Sequence of chain 1.B:
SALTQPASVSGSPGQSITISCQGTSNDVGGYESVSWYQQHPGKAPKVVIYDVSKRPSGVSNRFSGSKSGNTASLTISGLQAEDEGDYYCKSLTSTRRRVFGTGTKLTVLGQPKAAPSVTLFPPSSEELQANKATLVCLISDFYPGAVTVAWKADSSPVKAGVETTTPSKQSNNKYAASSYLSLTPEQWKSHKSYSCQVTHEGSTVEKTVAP

A small-molecule ligand and the protein it binds are described below.
Small molecule (SMILES): C[C@@H](O)[C@@H](C)O

Binding-site contacts:
Ligand atom C1 contacts residue ASP87 of chain 1.B at 3.9 Å.
Ligand atom C2 contacts residue THR103 of chain 1.B at 3.6 Å.
Ligand atom C1 contacts residue GLY104 of chain 1.B at 4.0 Å.
Ligand atom C4 contacts residue TYR89 of chain 1.B at 3.9 Å (hydrophobic).
Ligand atom O6 contacts residue GLY41 of chain 1.A at 4.2 Å.
Ligand atom O6 contacts residue TYR89 of chain 1.B at 4.3 Å.
Ligand atom C2 contacts residue TYR89 of chain 1.B at 3.7 Å (hydrophobic).
Ligand atom C3 contacts residue GLY43 of chain 1.A at 4.4 Å.
Ligand atom C3 contacts residue TYR89 of chain 1.B at 4.2 Å (hydrophobic).
Ligand atom C1 contacts residue TYR89 of chain 1.B at 4.2 Å (hydrophobic).
Ligand atom C3 contacts residue THR103 of chain 1.B at 4.4 Å.
Ligand atom O5 contacts residue THR105 of chain 1.B at 4.2 Å.
Ligand atom O5 contacts residue THR103 of chain 1.B at 2.6 Å (h-bond).
Ligand atom C3 contacts residue GLN42 of chain 1.A at 4.3 Å.
Ligand atom C3 contacts residue GLY41 of chain 1.A at 4.4 Å.
Ligand atom C1 contacts residue LYS106 of chain 1.B at 3.9 Å.
Ligand atom O5 contacts residue GLY104 of chain 1.B at 3.1 Å (h-bond).
Ligand atom C4 contacts residue GLN42 of chain 1.A at 4.0 Å.
Ligand atom O6 contacts residue GLN42 of chain 1.A at 3.5 Å.
Ligand atom C4 contacts residue GLY41 of chain 1.A at 3.7 Å.
Ligand atom C1 contacts residue THR105 of chain 1.B at 4.1 Å.
Ligand atom O6 contacts residue GLY43 of chain 1.A at 3.3 Å (h-bond).
Ligand atom C2 contacts residue GLY104 of chain 1.B at 4.0 Å.
Ligand atom C2 contacts residue THR105 of chain 1.B at 4.5 Å.
Ligand atom O6 contacts residue THR103 of chain 1.B at 3.9 Å.
Ligand atom C4 contacts residue ASP87 of chain 1.B at 4.2 Å.

Sequence of chain 1.A:
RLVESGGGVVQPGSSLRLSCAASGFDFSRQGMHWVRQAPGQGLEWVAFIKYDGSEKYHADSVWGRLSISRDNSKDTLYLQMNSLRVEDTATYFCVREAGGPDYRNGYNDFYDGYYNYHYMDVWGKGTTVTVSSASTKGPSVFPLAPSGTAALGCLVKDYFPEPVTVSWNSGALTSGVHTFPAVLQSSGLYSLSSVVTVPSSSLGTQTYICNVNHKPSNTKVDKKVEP